Sequence of chain 1.A:
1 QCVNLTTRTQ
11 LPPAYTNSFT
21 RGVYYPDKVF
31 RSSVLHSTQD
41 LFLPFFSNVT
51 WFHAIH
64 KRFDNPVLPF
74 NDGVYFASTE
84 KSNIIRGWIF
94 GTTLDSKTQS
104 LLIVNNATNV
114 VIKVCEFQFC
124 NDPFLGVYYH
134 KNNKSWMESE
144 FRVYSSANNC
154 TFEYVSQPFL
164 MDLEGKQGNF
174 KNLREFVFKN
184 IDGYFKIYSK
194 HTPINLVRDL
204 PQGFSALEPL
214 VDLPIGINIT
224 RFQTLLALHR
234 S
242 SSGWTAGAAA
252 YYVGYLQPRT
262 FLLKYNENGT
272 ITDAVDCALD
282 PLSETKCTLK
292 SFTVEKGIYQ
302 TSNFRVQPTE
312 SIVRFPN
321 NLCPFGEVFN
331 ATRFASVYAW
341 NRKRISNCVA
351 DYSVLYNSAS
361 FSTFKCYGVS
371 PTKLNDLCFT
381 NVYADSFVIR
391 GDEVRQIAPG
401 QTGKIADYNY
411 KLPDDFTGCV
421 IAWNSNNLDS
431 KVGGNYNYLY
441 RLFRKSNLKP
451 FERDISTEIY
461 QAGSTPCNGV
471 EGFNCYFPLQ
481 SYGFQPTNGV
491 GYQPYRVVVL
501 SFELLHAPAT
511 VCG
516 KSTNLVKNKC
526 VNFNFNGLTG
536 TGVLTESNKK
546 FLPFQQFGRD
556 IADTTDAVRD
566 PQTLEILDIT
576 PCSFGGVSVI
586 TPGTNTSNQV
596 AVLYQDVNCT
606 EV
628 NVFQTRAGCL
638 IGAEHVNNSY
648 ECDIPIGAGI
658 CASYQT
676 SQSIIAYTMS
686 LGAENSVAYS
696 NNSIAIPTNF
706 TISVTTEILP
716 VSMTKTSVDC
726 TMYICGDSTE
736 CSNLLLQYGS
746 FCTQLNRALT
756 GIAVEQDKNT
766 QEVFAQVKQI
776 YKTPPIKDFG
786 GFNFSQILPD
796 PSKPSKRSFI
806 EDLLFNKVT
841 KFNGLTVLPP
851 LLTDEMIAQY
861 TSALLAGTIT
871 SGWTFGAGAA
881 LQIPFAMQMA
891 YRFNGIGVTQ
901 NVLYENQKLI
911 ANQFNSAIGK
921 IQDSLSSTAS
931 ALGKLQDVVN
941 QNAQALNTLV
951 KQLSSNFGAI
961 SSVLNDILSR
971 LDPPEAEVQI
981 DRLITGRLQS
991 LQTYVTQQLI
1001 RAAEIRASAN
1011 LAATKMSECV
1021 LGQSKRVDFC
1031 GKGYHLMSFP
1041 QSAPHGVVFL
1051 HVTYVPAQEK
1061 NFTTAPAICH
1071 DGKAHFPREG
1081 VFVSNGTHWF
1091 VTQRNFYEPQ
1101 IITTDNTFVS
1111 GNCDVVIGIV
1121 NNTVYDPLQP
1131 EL

This small molecule binds to this protein.
Small molecule (SMILES): CC(=O)N[C@@H]1[C@@H](O)[C@H](O)[C@@H](CO)O[C@H]1O

Binding-site contacts:
Ligand atom O6 contacts residue GLN913 of chain 1.A at 2.9 Å (h-bond).
Ligand atom C2 contacts residue ASN704 of chain 1.A at 2.4 Å.
Ligand atom C5 contacts residue GLN913 of chain 1.A at 3.8 Å.
Ligand atom N2 contacts residue ASN704 of chain 1.A at 2.9 Å (h-bond).
Ligand atom C4 contacts residue ASN704 of chain 1.A at 4.2 Å.
Ligand atom O7 contacts residue ASN704 of chain 1.A at 3.1 Å (h-bond).
Ligand atom C5 contacts residue ASN704 of chain 1.A at 3.7 Å.
Ligand atom C7 contacts residue ASN704 of chain 1.A at 3.2 Å.
Ligand atom C6 contacts residue GLN913 of chain 1.A at 3.9 Å.
Ligand atom O7 contacts residue GLN1058 of chain 1.A at 3.7 Å.
Ligand atom O4 contacts residue LEU909 of chain 1.A at 4.1 Å.
Ligand atom O5 contacts residue ASN704 of chain 1.A at 2.4 Å (h-bond).
Ligand atom C3 contacts residue LEU909 of chain 1.A at 4.2 Å (hydrophobic).
Ligand atom C3 contacts residue ASN704 of chain 1.A at 3.8 Å.
Ligand atom C1 contacts residue ASN704 of chain 1.A at 1.4 Å.
Ligand atom O3 contacts residue LEU909 of chain 1.A at 4.5 Å.
Ligand atom O5 contacts residue GLN913 of chain 1.A at 4.4 Å.
Ligand atom C8 contacts residue ASN704 of chain 1.A at 4.3 Å.